Sequence of chain 3.A:
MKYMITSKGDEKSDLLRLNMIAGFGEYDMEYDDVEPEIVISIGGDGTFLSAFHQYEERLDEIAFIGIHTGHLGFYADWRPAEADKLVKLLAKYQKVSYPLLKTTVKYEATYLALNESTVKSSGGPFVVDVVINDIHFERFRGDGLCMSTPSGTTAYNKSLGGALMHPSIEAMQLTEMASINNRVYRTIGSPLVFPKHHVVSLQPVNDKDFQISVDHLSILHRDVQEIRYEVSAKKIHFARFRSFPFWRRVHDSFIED

Binding-site contacts:
Ligand atom NAX contacts residue THR161 of chain 2.A at 2.6 Å (h-bond).
Ligand atom OBE contacts residue ASN122 of chain 2.A at 3.3 Å (h-bond).
Ligand atom NBB contacts residue ASN122 of chain 2.A at 3.1 Å (h-bond).
Ligand atom N6 contacts residue TYR163 of chain 2.A at 3.6 Å.
Ligand atom C2 contacts residue ILE187 of chain 3.A at 3.5 Å (hydrophobic).
Ligand atom C2 contacts residue TYR163 of chain 2.A at 3.8 Å (hydrophobic).
Ligand atom N1 contacts residue ILE187 of chain 3.A at 3.4 Å.
Ligand atom NBB contacts residue TYR75 of chain 2.A at 3.6 Å.
Ligand atom NBA contacts residue ALA162 of chain 2.A at 3.8 Å.
Ligand atom NBB contacts residue ALA162 of chain 2.A at 3.8 Å.
Ligand atom CAR contacts residue ASN122 of chain 2.A at 3.8 Å.
Ligand atom CBF contacts residue GLU123 of chain 2.A at 3.4 Å.
Ligand atom NBB contacts residue THR161 of chain 2.A at 3.6 Å (h-bond).
Ligand atom OBG contacts residue ALA162 of chain 2.A at 3.3 Å.
Ligand atom C6 contacts residue TYR163 of chain 2.A at 3.6 Å (hydrophobic).
Ligand atom OBG contacts residue TYR163 of chain 2.A at 3.3 Å (h-bond).
Ligand atom CAU contacts residue ASP45 of chain 2.A at 3.8 Å.
Ligand atom CAW contacts residue THR161 of chain 2.A at 3.3 Å.
Ligand atom N1 contacts residue SER166 of chain 2.A at 3.1 Å (h-bond).
Ligand atom OBG contacts residue GLU123 of chain 2.A at 2.6 Å (salt-bridge).
Ligand atom NAX contacts residue PHE74 of chain 2.A at 3.5 Å.
Ligand atom CAY contacts residue ALA162 of chain 2.A at 3.5 Å (hydrophobic).
Ligand atom CAY contacts residue THR161 of chain 2.A at 3.5 Å.
Ligand atom CAZ contacts residue ALA162 of chain 2.A at 3.5 Å (hydrophobic).
Ligand atom C5 contacts residue TYR163 of chain 2.A at 3.7 Å (hydrophobic).
Ligand atom N6 contacts residue ALA185 of chain 3.A at 3.1 Å (h-bond).
Ligand atom CBD contacts residue GLU123 of chain 2.A at 3.3 Å.
Ligand atom CAS contacts residue ASN122 of chain 2.A at 3.7 Å.
Ligand atom CAQ contacts residue LEU49 of chain 2.A at 3.7 Å (hydrophobic).
Ligand atom CAP contacts residue LEU49 of chain 2.A at 3.7 Å (hydrophobic).
Ligand atom N3 contacts residue TYR163 of chain 2.A at 3.5 Å (h-bond).
Ligand atom N6 contacts residue ASP150 of chain 3.A at 2.9 Å (salt-bridge).
Ligand atom CAW contacts residue PHE74 of chain 2.A at 3.3 Å (hydrophobic).
Ligand atom N7 contacts residue TYR163 of chain 2.A at 3.8 Å.
Ligand atom CAP contacts residue GLY46 of chain 2.A at 3.6 Å.
Ligand atom N1 contacts residue ALA185 of chain 3.A at 3.8 Å.
Ligand atom NBA contacts residue ASN122 of chain 2.A at 2.9 Å (h-bond).
Ligand atom NBB contacts residue SER158 of chain 2.A at 3.1 Å (h-bond).
Ligand atom OBE contacts residue GLU123 of chain 2.A at 2.7 Å (salt-bridge).
Ligand atom C2 contacts residue SER166 of chain 2.A at 3.1 Å.

Sequence of chain 2.A:
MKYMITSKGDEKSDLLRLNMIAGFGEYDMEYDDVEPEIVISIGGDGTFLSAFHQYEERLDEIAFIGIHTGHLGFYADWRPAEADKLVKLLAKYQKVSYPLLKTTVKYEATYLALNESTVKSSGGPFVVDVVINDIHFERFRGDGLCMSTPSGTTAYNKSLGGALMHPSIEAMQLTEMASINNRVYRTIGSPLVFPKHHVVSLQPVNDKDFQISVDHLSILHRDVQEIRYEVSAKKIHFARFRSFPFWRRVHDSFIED

This small molecule binds to this protein.
Small molecule (SMILES): CN(CC#Cc1nc2c(N)ncnc2[nH]1)C[C@H]1O[C@@H](n2cnc3c(N)ncnc32)[C@H](O)[C@@H]1O